Binding-site contacts:
Ligand atom N1 contacts residue LEU54 of chain 1.A at 3.0 Å (h-bond).
Ligand atom C5D contacts residue THR148 of chain 1.A at 3.3 Å.
Ligand atom C3D contacts residue GLY79 of chain 1.A at 3.3 Å.
Ligand atom O1B contacts residue CYS194 of chain 1.A at 3.2 Å.
Ligand atom C4' contacts residue GLY192 of chain 1.A at 3.2 Å.
Ligand atom O4' contacts residue ASP23 of chain 1.A at 3.5 Å (salt-bridge).
Ligand atom O1A contacts residue GLY88 of chain 1.A at 3.3 Å.
Ligand atom N3 contacts residue THR24 of chain 1.A at 3.4 Å (h-bond).
Ligand atom O2' contacts residue ASP23 of chain 1.A at 3.0 Å (salt-bridge).
Ligand atom O5' contacts residue GLY196 of chain 1.A at 3.4 Å.
Ligand atom O2A contacts residue GLY196 of chain 1.A at 3.4 Å.
Ligand atom C4 contacts residue THR24 of chain 1.A at 3.5 Å.
Ligand atom O1B contacts residue THR148 of chain 1.A at 2.5 Å (h-bond).
Ligand atom N1 contacts residue HIS53 of chain 1.A at 3.5 Å.
Ligand atom O2B contacts residue CYS194 of chain 1.A at 3.4 Å.
Ligand atom C2D contacts residue NA1 of chain 1.D at 3.3 Å.
Ligand atom O2A contacts residue TYR197 of chain 1.A at 3.0 Å (h-bond).
Ligand atom C3' contacts residue ASP23 of chain 1.A at 3.4 Å.
Ligand atom O2D contacts residue ASP90 of chain 1.A at 3.0 Å (salt-bridge).
Ligand atom O3D contacts residue ASN80 of chain 1.A at 3.1 Å.
Ligand atom O1D contacts residue TYR197 of chain 1.A at 3.2 Å.
Ligand atom O3' contacts residue ASP23 of chain 1.A at 2.6 Å (salt-bridge).
Ligand atom O1D contacts residue EDO1 of chain 1.F at 3.5 Å (h-bond).
Ligand atom O1A contacts residue NA1 of chain 1.D at 2.9 Å (h-bond).
Ligand atom C4' contacts residue ASP23 of chain 1.A at 3.4 Å.
Ligand atom O1A contacts residue PHE89 of chain 1.A at 2.7 Å (h-bond).
Ligand atom C3' contacts residue THR195 of chain 1.A at 3.4 Å.
Ligand atom C1' contacts residue ASP23 of chain 1.A at 3.5 Å.
Ligand atom O4D contacts residue TYR197 of chain 1.A at 3.2 Å.
Ligand atom C5D contacts residue PRO78 of chain 1.A at 3.4 Å (hydrophobic).
Ligand atom O2D contacts residue ASN80 of chain 1.A at 3.1 Å (h-bond).
Ligand atom N6 contacts residue GLN55 of chain 1.A at 2.9 Å (h-bond).
Ligand atom O2B contacts residue ALA198 of chain 1.A at 2.8 Å (h-bond).
Ligand atom O1D contacts residue GLY87 of chain 1.A at 2.6 Å (h-bond).
Ligand atom O2B contacts residue TYR197 of chain 1.A at 3.0 Å (h-bond).
Ligand atom O2B contacts residue GLY196 of chain 1.A at 2.8 Å (h-bond).
Ligand atom C5' contacts residue GLY192 of chain 1.A at 3.2 Å.
Ligand atom O3' contacts residue THR195 of chain 1.A at 2.6 Å (h-bond).
Ligand atom O3D contacts residue VAL149 of chain 1.A at 3.1 Å.
Ligand atom O1D contacts residue GLY88 of chain 1.A at 3.3 Å (h-bond).

Sequence of chain 1.A:
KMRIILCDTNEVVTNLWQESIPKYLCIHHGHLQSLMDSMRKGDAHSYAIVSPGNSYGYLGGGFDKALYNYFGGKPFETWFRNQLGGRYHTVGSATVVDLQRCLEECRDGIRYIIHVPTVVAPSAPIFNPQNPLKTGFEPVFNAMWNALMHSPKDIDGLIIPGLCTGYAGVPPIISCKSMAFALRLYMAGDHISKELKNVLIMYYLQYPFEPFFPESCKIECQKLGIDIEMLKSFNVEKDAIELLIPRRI

A protein and the small-molecule ligand that binds it are described below.
Small molecule (SMILES): Nc1ncnc2c1ncn2[C@@H]1O[C@H](CO[P](=O)(O)O[P](=O)(O)OC[C@H]2O[C@@H](O)[C@H](O)[C@@H]2O)[C@@H](O)[C@H]1O